Binding-site contacts:
Ligand atom NAZ contacts residue VAL35 of chain 1.B at 3.7 Å.
Ligand atom CAM contacts residue THR163 of chain 1.B at 3.6 Å.
Ligand atom CAA contacts residue CYS84 of chain 1.B at 3.8 Å (hydrophobic).
Ligand atom CAH contacts residue MET75 of chain 1.B at 3.6 Å (hydrophobic).
Ligand atom CBG contacts residue THR163 of chain 1.B at 3.7 Å.
Ligand atom CAS contacts residue GLY28 of chain 1.B at 3.5 Å.
Ligand atom CLA contacts residue LEU97 of chain 1.B at 2.7 Å.
Ligand atom CBJ contacts residue VAL35 of chain 1.B at 3.8 Å (hydrophobic).
Ligand atom CAM contacts residue LYS54 of chain 1.B at 3.8 Å.
Ligand atom CBF contacts residue MET99 of chain 1.B at 3.6 Å (hydrophobic).
Ligand atom CAA contacts residue ARG85 of chain 1.B at 3.0 Å.
Ligand atom NAB contacts residue GLN100 of chain 1.B at 3.0 Å (h-bond).
Ligand atom NAB contacts residue MET99 of chain 1.B at 2.3 Å.
Ligand atom NAY contacts residue THR163 of chain 1.B at 3.5 Å (h-bond).
Ligand atom OBA contacts residue LYS54 of chain 1.B at 3.7 Å.
Ligand atom C6 contacts residue MET99 of chain 1.B at 3.3 Å (hydrophobic).
Ligand atom CAA contacts residue MET99 of chain 1.B at 3.6 Å (hydrophobic).
Ligand atom CAP contacts residue ARG150 of chain 1.B at 3.6 Å.
Ligand atom CAP contacts residue CYS106 of chain 1.B at 1.8 Å (hydrophobic).
Ligand atom CAK contacts residue LEU167 of chain 1.B at 3.2 Å (hydrophobic).
Ligand atom CAK contacts residue ASP164 of chain 1.B at 3.6 Å.
Ligand atom CBD contacts residue THR163 of chain 1.B at 3.7 Å.
Ligand atom CLA contacts residue MET99 of chain 1.B at 3.5 Å.
Ligand atom CAA contacts residue LEU86 of chain 1.B at 3.3 Å (hydrophobic).
Ligand atom CLA contacts residue LYS54 of chain 1.B at 3.4 Å.
Ligand atom CLA contacts residue ALA52 of chain 1.B at 3.0 Å.
Ligand atom C6 contacts residue ALA52 of chain 1.B at 3.7 Å (hydrophobic).
Ligand atom CAQ contacts residue ARG150 of chain 1.B at 3.1 Å.
Ligand atom CAQ contacts residue CYS106 of chain 1.B at 2.8 Å (hydrophobic).
Ligand atom N1 contacts residue MET102 of chain 1.B at 3.1 Å (h-bond).
Ligand atom CBF contacts residue LYS54 of chain 1.B at 3.7 Å.
Ligand atom CAP contacts residue ASP109 of chain 1.B at 3.2 Å.
Ligand atom C2 contacts residue MET102 of chain 1.B at 3.0 Å (hydrophobic).
Ligand atom CBC contacts residue CYS106 of chain 1.B at 3.7 Å (hydrophobic).
Ligand atom CAH contacts residue ASP164 of chain 1.B at 3.6 Å.
Ligand atom CAO contacts residue GLY28 of chain 1.B at 3.2 Å.
Ligand atom N1 contacts residue LEU101 of chain 1.B at 3.7 Å.
Ligand atom CAT contacts residue LYS54 of chain 1.B at 3.7 Å.
Ligand atom NAB contacts residue ALA52 of chain 1.B at 3.2 Å.
Ligand atom CBI contacts residue LYS54 of chain 1.B at 3.6 Å.

The small molecule below binds the protein below.
Small molecule (SMILES): C=CC(=O)N1CCC[C@@H](n2nc(-c3ccc(OCc4cccc(C)n4)c(Cl)c3)c3c(N)ncnc32)C1

Sequence of chain 1.B:
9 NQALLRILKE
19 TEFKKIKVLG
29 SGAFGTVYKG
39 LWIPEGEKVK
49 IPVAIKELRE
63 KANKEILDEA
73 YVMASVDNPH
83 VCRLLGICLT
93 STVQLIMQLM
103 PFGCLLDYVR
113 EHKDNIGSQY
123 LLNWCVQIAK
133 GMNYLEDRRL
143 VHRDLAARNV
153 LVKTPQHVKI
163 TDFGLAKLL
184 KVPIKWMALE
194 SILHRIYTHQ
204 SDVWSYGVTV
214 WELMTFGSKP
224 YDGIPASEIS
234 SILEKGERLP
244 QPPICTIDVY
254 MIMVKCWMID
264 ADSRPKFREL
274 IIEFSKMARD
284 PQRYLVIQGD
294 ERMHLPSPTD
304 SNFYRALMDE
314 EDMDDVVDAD